Sequence of chain 1.C:
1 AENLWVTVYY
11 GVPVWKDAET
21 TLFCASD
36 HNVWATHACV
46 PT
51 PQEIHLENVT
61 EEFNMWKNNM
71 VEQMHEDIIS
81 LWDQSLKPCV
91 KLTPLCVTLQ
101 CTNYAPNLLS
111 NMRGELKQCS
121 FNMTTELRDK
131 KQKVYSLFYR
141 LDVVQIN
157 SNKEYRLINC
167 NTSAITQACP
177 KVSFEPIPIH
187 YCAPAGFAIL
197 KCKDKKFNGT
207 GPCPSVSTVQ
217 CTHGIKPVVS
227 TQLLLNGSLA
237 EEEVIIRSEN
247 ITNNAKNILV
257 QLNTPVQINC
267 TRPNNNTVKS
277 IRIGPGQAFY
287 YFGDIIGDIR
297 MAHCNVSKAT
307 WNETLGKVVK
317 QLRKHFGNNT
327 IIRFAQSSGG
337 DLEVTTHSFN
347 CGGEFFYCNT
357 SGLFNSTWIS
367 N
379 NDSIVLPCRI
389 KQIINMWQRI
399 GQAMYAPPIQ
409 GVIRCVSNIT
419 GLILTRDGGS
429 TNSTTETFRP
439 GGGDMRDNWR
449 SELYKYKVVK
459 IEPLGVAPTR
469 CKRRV

Binding-site contacts:
Ligand atom C4 contacts residue ASN265 of chain 1.C at 4.2 Å.
Ligand atom C4 contacts residue GLN263 of chain 1.C at 4.4 Å.
Ligand atom O7 contacts residue ASN265 of chain 1.C at 4.4 Å.
Ligand atom C7 contacts residue SER303 of chain 1.C at 4.0 Å.
Ligand atom C1 contacts residue VAL414 of chain 1.C at 4.0 Å (hydrophobic).
Ligand atom C2 contacts residue ASN265 of chain 1.C at 2.5 Å.
Ligand atom C1 contacts residue GLN263 of chain 1.C at 4.0 Å.
Ligand atom C5 contacts residue ASN265 of chain 1.C at 3.7 Å.
Ligand atom C5 contacts residue GLN263 of chain 1.C at 4.5 Å.
Ligand atom N2 contacts residue GLN263 of chain 1.C at 3.8 Å.
Ligand atom O5 contacts residue VAL414 of chain 1.C at 3.9 Å.
Ligand atom C7 contacts residue ASN265 of chain 1.C at 3.6 Å.
Ligand atom N2 contacts residue ASN265 of chain 1.C at 2.9 Å (h-bond).
Ligand atom O7 contacts residue SER303 of chain 1.C at 2.9 Å (h-bond).
Ligand atom C8 contacts residue ASN265 of chain 1.C at 3.8 Å.
Ligand atom C1 contacts residue ASN265 of chain 1.C at 1.4 Å.
Ligand atom C2 contacts residue GLN263 of chain 1.C at 4.0 Å.
Ligand atom O3 contacts residue GLN263 of chain 1.C at 4.3 Å.
Ligand atom O5 contacts residue ASN265 of chain 1.C at 2.4 Å (h-bond).
Ligand atom C3 contacts residue ASN265 of chain 1.C at 3.8 Å.
Ligand atom C3 contacts residue GLN263 of chain 1.C at 3.5 Å.

This small molecule binds to this protein.
Small molecule (SMILES): CC(=O)N[C@@H]1[C@@H](O)[C@H](O)[C@@H](CO)O[C@H]1O